Sequence of chain 1.B:
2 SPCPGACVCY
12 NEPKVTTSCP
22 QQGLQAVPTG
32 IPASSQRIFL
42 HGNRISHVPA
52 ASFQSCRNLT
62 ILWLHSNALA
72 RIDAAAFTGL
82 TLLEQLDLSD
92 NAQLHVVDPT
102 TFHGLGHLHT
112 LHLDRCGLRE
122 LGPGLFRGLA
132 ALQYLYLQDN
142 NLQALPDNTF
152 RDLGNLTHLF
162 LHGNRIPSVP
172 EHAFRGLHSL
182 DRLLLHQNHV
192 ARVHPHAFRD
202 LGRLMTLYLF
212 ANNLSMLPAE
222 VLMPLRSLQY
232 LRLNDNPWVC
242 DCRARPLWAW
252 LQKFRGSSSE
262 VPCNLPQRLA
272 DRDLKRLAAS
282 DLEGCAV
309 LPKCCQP

A protein and the small-molecule ligand that binds it are described below.
Small molecule (SMILES): CC(=O)N[C@@H]1[C@@H](O)[C@H](O)[C@@H](CO)O[C@H]1O

Binding-site contacts:
Ligand atom N2 contacts residue ASN156 of chain 1.B at 3.0 Å (h-bond).
Ligand atom O5 contacts residue ASN156 of chain 1.B at 2.3 Å (h-bond).
Ligand atom O7 contacts residue ASN156 of chain 1.B at 4.2 Å.
Ligand atom N2 contacts residue ALA131 of chain 1.B at 3.9 Å.
Ligand atom C5 contacts residue ASN156 of chain 1.B at 3.6 Å.
Ligand atom N2 contacts residue ALA132 of chain 1.B at 4.5 Å.
Ligand atom C1 contacts residue ASN156 of chain 1.B at 1.4 Å.
Ligand atom O6 contacts residue ASN156 of chain 1.B at 4.3 Å.
Ligand atom O7 contacts residue ALA132 of chain 1.B at 3.3 Å.
Ligand atom C4 contacts residue ASN156 of chain 1.B at 4.2 Å.
Ligand atom C7 contacts residue ALA132 of chain 1.B at 3.8 Å (hydrophobic).
Ligand atom C8 contacts residue ALA131 of chain 1.B at 3.6 Å (hydrophobic).
Ligand atom C3 contacts residue ASN156 of chain 1.B at 3.8 Å.
Ligand atom C2 contacts residue ASN156 of chain 1.B at 2.5 Å.
Ligand atom C1 contacts residue ALA131 of chain 1.B at 4.4 Å (hydrophobic).
Ligand atom C8 contacts residue ALA132 of chain 1.B at 3.8 Å (hydrophobic).
Ligand atom C7 contacts residue ALA131 of chain 1.B at 3.9 Å (hydrophobic).
Ligand atom C7 contacts residue ASN156 of chain 1.B at 3.8 Å.